This protein binds this small molecule.
Small molecule (SMILES): CC(=O)N[C@H]1[C@H](O[C@H]2[C@H](O)[C@@H](NC(C)=O)CO[C@@H]2CO)O[C@H](CO)[C@@H](O)[C@@H]1O

Sequence of chain 1.C:
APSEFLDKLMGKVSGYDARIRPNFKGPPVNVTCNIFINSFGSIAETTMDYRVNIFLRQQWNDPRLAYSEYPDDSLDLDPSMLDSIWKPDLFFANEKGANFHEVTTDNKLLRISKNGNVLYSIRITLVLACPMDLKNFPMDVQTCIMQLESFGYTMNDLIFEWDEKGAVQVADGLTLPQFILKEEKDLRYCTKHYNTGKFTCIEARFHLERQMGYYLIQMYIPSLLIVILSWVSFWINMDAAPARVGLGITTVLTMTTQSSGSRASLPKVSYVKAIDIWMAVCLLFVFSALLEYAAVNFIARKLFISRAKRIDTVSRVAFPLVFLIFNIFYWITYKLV

Binding-site contacts:
Ligand atom C1 contacts residue ASN30 of chain 1.C at 3.0 Å.
Ligand atom C8 contacts residue PRO28 of chain 1.C at 3.1 Å (hydrophobic).
Ligand atom C8 contacts residue VAL29 of chain 1.C at 4.4 Å (hydrophobic).
Ligand atom O3 contacts residue PRO27 of chain 1.C at 4.1 Å.
Ligand atom O7 contacts residue PRO28 of chain 1.C at 4.3 Å.
Ligand atom C7 contacts residue PRO27 of chain 1.C at 4.2 Å (hydrophobic).
Ligand atom N2 contacts residue PRO28 of chain 1.C at 3.7 Å.
Ligand atom O5 contacts residue ASN30 of chain 1.C at 3.9 Å.
Ligand atom C2 contacts residue ASN30 of chain 1.C at 3.9 Å.
Ligand atom O7 contacts residue PRO27 of chain 1.C at 3.5 Å.
Ligand atom C7 contacts residue PRO28 of chain 1.C at 3.5 Å (hydrophobic).
Ligand atom C8 contacts residue ASN23 of chain 1.C at 3.8 Å.
Ligand atom C8 contacts residue PRO27 of chain 1.C at 4.4 Å (hydrophobic).
Ligand atom O3 contacts residue PRO28 of chain 1.C at 4.2 Å.
Ligand atom N2 contacts residue ASN30 of chain 1.C at 3.8 Å.